Binding-site contacts:
Ligand atom C12 contacts residue LYS127 of chain 2.A at 2.5 Å.
Ligand atom C02 contacts residue ARG12 of chain 2.B at 4.0 Å.
Ligand atom C14 contacts residue PRO172 of chain 2.A at 3.5 Å (hydrophobic).
Ligand atom C04 contacts residue ARG12 of chain 2.B at 3.7 Å.
Ligand atom C18 contacts residue ASN47 of chain 2.A at 3.9 Å.
Ligand atom C19 contacts residue PEG1 of chain 2.G at 3.3 Å.
Ligand atom C11 contacts residue LYS127 of chain 2.A at 3.8 Å.
Ligand atom C03 contacts residue ARG12 of chain 2.B at 3.9 Å.
Ligand atom F01 contacts residue LEU223 of chain 2.A at 3.6 Å.
Ligand atom C20 contacts residue PRO9 of chain 2.B at 3.5 Å (hydrophobic).
Ligand atom C18 contacts residue PEG1 of chain 2.G at 3.4 Å.
Ligand atom C11 contacts residue PHE124 of chain 2.A at 3.6 Å (hydrophobic).
Ligand atom C15 contacts residue ILE8 of chain 2.B at 3.9 Å (hydrophobic).
Ligand atom C14 contacts residue ILE173 of chain 2.A at 3.4 Å (hydrophobic).
Ligand atom C21 contacts residue ARG12 of chain 2.B at 3.9 Å.
Ligand atom C02 contacts residue ILE224 of chain 2.A at 3.7 Å (hydrophobic).
Ligand atom C09 contacts residue ILE173 of chain 2.A at 3.3 Å (hydrophobic).
Ligand atom C19 contacts residue GLY10 of chain 2.B at 3.2 Å.
Ligand atom C03 contacts residue ILE224 of chain 2.A at 3.8 Å (hydrophobic).
Ligand atom C13 contacts residue LYS127 of chain 2.A at 3.0 Å.
Ligand atom N06 contacts residue ARG12 of chain 2.B at 3.8 Å.
Ligand atom C11 contacts residue ILE173 of chain 2.A at 3.6 Å (hydrophobic).
Ligand atom O17 contacts residue ARG12 of chain 2.B at 4.0 Å.
Ligand atom C10 contacts residue ASN47 of chain 2.A at 3.4 Å.
Ligand atom C05 contacts residue ARG12 of chain 2.B at 3.8 Å.
Ligand atom F01 contacts residue ILE224 of chain 2.A at 3.3 Å.
Ligand atom O17 contacts residue PRO172 of chain 2.A at 3.2 Å.
Ligand atom C15 contacts residue LYS127 of chain 2.A at 1.4 Å.
Ligand atom C13 contacts residue PRO172 of chain 2.A at 3.4 Å (hydrophobic).
Ligand atom O08 contacts residue ASN47 of chain 2.A at 3.4 Å (h-bond).
Ligand atom C18 contacts residue ARG12 of chain 2.B at 3.8 Å.
Ligand atom C10 contacts residue PHE124 of chain 2.A at 3.9 Å (hydrophobic).
Ligand atom C11 contacts residue ASN47 of chain 2.A at 4.0 Å.
Ligand atom C13 contacts residue ILE173 of chain 2.A at 3.6 Å (hydrophobic).
Ligand atom C03 contacts residue ASP220 of chain 2.A at 3.9 Å.
Ligand atom C20 contacts residue GLY10 of chain 2.B at 3.6 Å.
Ligand atom C22 contacts residue ILE8 of chain 2.B at 4.0 Å (hydrophobic).
Ligand atom C12 contacts residue ILE173 of chain 2.A at 3.7 Å (hydrophobic).
Ligand atom C19 contacts residue ARG11 of chain 2.B at 3.8 Å.
Ligand atom C10 contacts residue ILE173 of chain 2.A at 3.4 Å (hydrophobic).

Sequence of chain 2.B:
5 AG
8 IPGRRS

The protein below binds the small molecule below.
Small molecule (SMILES): O=Cc1ccc(S(=O)(=O)N2CCCc3cc(F)ccc32)cc1

Sequence of chain 2.A:
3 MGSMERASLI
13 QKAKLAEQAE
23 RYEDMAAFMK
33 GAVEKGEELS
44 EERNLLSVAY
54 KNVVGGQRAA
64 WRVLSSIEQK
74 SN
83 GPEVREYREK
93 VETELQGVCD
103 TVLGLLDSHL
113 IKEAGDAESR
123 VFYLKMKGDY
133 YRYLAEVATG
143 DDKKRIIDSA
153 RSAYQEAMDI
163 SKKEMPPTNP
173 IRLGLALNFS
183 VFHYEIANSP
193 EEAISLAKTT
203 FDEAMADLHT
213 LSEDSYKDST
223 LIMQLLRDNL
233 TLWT